The protein below binds the small molecule below.
Small molecule (SMILES): Cn1[nH]c(-c2ccccc2)c(C(=O)c2ccc(N3CCCCC3)cc2[N+](=O)[O-])c1=O

Sequence of chain 2.A:
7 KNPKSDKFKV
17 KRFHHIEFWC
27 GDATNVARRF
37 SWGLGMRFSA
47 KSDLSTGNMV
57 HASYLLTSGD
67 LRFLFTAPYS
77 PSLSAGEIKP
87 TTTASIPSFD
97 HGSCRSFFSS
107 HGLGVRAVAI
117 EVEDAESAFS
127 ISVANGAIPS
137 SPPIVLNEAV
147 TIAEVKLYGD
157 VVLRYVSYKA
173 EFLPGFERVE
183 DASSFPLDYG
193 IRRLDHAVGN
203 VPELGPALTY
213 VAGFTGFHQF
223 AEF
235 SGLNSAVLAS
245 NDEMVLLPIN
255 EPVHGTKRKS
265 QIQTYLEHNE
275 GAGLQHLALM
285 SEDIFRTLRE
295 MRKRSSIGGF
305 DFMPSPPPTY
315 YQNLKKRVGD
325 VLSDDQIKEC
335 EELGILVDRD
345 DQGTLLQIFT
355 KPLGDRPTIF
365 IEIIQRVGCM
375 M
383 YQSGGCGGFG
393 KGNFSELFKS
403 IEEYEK

Binding-site contacts:
Ligand atom C1 contacts residue PHE391 of chain 2.A at 3.9 Å (hydrophobic).
Ligand atom C18 contacts residue ASN395 of chain 2.A at 3.2 Å.
Ligand atom C15 contacts residue PHE391 of chain 2.A at 3.6 Å (hydrophobic).
Ligand atom C26 contacts residue LYS393 of chain 2.A at 3.6 Å.
Ligand atom N11 contacts residue PHE391 of chain 2.A at 3.4 Å.
Ligand atom C2 contacts residue PHE391 of chain 2.A at 3.2 Å (hydrophobic).
Ligand atom C4 contacts residue PHE353 of chain 2.A at 3.8 Å (hydrophobic).
Ligand atom O8 contacts residue GLU366 of chain 2.A at 3.1 Å (salt-bridge).
Ligand atom C15 contacts residue VAL241 of chain 2.A at 3.7 Å (hydrophobic).
Ligand atom C20 contacts residue PHE396 of chain 2.A at 3.5 Å (hydrophobic).
Ligand atom C27 contacts residue LYS393 of chain 2.A at 3.6 Å.
Ligand atom O14 contacts residue HIS198 of chain 2.A at 3.0 Å (h-bond).
Ligand atom C15 contacts residue PRO252 of chain 2.A at 3.4 Å (hydrophobic).
Ligand atom C19 contacts residue PHE396 of chain 2.A at 3.6 Å (hydrophobic).
Ligand atom O30 contacts residue PHE364 of chain 2.A at 3.1 Å.
Ligand atom O8 contacts residue HIS280 of chain 2.A at 3.1 Å (h-bond).
Ligand atom C2 contacts residue GLN351 of chain 2.A at 3.9 Å.
Ligand atom O8 contacts residue CO1 of chain 2.B at 2.1 Å.
Ligand atom C3 contacts residue GLY392 of chain 2.A at 3.8 Å.
Ligand atom O14 contacts residue PHE391 of chain 2.A at 3.7 Å.
Ligand atom C18 contacts residue PHE396 of chain 2.A at 3.5 Å (hydrophobic).
Ligand atom O29 contacts residue HIS280 of chain 2.A at 3.5 Å.
Ligand atom C10 contacts residue CO1 of chain 2.B at 3.1 Å.
Ligand atom O8 contacts residue PHE391 of chain 2.A at 3.9 Å.
Ligand atom C6 contacts residue PHE353 of chain 2.A at 3.4 Å (hydrophobic).
Ligand atom O14 contacts residue HIS280 of chain 2.A at 3.4 Å (h-bond).
Ligand atom C7 contacts residue PHE391 of chain 2.A at 3.6 Å (hydrophobic).
Ligand atom C9 contacts residue PHE391 of chain 2.A at 3.6 Å (hydrophobic).
Ligand atom N28 contacts residue PHE353 of chain 2.A at 3.8 Å.
Ligand atom C7 contacts residue CO1 of chain 2.B at 3.1 Å.
Ligand atom C2 contacts residue PHE353 of chain 2.A at 3.6 Å (hydrophobic).
Ligand atom C5 contacts residue PHE353 of chain 2.A at 3.6 Å (hydrophobic).
Ligand atom C10 contacts residue PHE391 of chain 2.A at 3.5 Å (hydrophobic).
Ligand atom C9 contacts residue CO1 of chain 2.B at 3.5 Å.
Ligand atom C3 contacts residue PHE353 of chain 2.A at 3.9 Å (hydrophobic).
Ligand atom C1 contacts residue PHE353 of chain 2.A at 3.3 Å (hydrophobic).
Ligand atom O30 contacts residue PHE353 of chain 2.A at 3.6 Å.
Ligand atom C7 contacts residue HIS280 of chain 2.A at 3.9 Å.
Ligand atom O8 contacts residue PHE353 of chain 2.A at 3.4 Å.
Ligand atom O14 contacts residue CO1 of chain 2.B at 2.0 Å.